This protein binds this small molecule.
Small molecule (SMILES): N#Cc1cccc(-c2nc(-c3cccnc3)no2)c1

Sequence of chain 1.K:
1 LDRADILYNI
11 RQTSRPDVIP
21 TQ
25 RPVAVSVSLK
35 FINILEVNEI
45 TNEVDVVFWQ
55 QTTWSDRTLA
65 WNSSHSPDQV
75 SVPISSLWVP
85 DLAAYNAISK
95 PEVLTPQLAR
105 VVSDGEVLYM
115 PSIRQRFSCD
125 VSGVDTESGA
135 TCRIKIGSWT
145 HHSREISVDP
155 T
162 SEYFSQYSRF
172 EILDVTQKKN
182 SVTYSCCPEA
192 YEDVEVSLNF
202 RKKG

Sequence of chain 1.L:
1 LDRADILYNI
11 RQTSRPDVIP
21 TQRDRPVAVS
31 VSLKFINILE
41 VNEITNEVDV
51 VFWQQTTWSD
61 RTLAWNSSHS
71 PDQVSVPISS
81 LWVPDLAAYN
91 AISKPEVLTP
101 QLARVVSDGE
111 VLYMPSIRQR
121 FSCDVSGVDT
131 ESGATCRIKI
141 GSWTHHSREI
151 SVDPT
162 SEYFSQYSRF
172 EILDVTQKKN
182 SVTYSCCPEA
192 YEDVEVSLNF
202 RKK

Binding-site contacts:
Ligand atom C1 contacts residue ARG104 of chain 1.L at 3.6 Å.
Ligand atom C11 contacts residue TRP143 of chain 1.K at 4.1 Å (hydrophobic).
Ligand atom N2 contacts residue TRP143 of chain 1.K at 3.2 Å (h-bond).
Ligand atom C7 contacts residue MET114 of chain 1.L at 4.0 Å (hydrophobic).
Ligand atom C13 contacts residue TRP53 of chain 1.L at 3.7 Å (hydrophobic).
Ligand atom C5 contacts residue TRP143 of chain 1.K at 3.5 Å (hydrophobic).
Ligand atom C3 contacts residue LEU112 of chain 1.L at 3.8 Å (hydrophobic).
Ligand atom C1 contacts residue THR144 of chain 1.K at 4.0 Å.
Ligand atom C3 contacts residue ARG104 of chain 1.L at 4.3 Å.
Ligand atom C4 contacts residue LEU112 of chain 1.L at 4.1 Å (hydrophobic).
Ligand atom C8 contacts residue MET114 of chain 1.L at 3.9 Å (hydrophobic).
Ligand atom O1 contacts residue TRP143 of chain 1.K at 3.6 Å.
Ligand atom N1 contacts residue ARG104 of chain 1.L at 3.9 Å.
Ligand atom C4 contacts residue THR144 of chain 1.K at 3.7 Å.
Ligand atom O1 contacts residue MET114 of chain 1.L at 3.6 Å.
Ligand atom C2 contacts residue THR144 of chain 1.K at 3.8 Å.
Ligand atom C12 contacts residue TYR89 of chain 1.K at 4.2 Å (hydrophobic).
Ligand atom C10 contacts residue TYR89 of chain 1.K at 4.2 Å (hydrophobic).
Ligand atom C14 contacts residue TYR89 of chain 1.K at 3.3 Å (hydrophobic).
Ligand atom C13 contacts residue TYR89 of chain 1.K at 3.6 Å (hydrophobic).
Ligand atom N3 contacts residue TRP53 of chain 1.L at 3.8 Å.
Ligand atom C6 contacts residue THR144 of chain 1.K at 4.2 Å.
Ligand atom N1 contacts residue THR144 of chain 1.K at 3.7 Å.
Ligand atom C6 contacts residue MET114 of chain 1.L at 3.6 Å (hydrophobic).
Ligand atom N1 contacts residue TYR192 of chain 1.K at 4.1 Å.
Ligand atom C1 contacts residue LEU112 of chain 1.L at 3.6 Å (hydrophobic).
Ligand atom C12 contacts residue TRP53 of chain 1.L at 3.3 Å (hydrophobic).
Ligand atom C7 contacts residue TRP143 of chain 1.K at 3.3 Å (hydrophobic).
Ligand atom C6 contacts residue TRP143 of chain 1.K at 3.6 Å (hydrophobic).
Ligand atom C12 contacts residue TRP143 of chain 1.K at 4.2 Å (hydrophobic).
Ligand atom N4 contacts residue TYR89 of chain 1.K at 3.5 Å (h-bond).
Ligand atom C3 contacts residue THR144 of chain 1.K at 4.0 Å.
Ligand atom C2 contacts residue LEU112 of chain 1.L at 4.0 Å (hydrophobic).
Ligand atom C3 contacts residue TRP143 of chain 1.K at 4.1 Å (hydrophobic).
Ligand atom C2 contacts residue TRP143 of chain 1.K at 4.2 Å (hydrophobic).
Ligand atom C5 contacts residue THR144 of chain 1.K at 4.3 Å.
Ligand atom C8 contacts residue TRP143 of chain 1.K at 3.2 Å (hydrophobic).
Ligand atom N3 contacts residue TRP143 of chain 1.K at 3.5 Å.
Ligand atom C2 contacts residue MET114 of chain 1.L at 4.2 Å (hydrophobic).
Ligand atom C4 contacts residue ARG104 of chain 1.L at 4.0 Å.